Binding-site contacts:
Ligand atom C8 contacts residue ASN315 of chain 1.E at 3.5 Å.
Ligand atom C1 contacts residue VAL314 of chain 1.E at 4.4 Å (hydrophobic).
Ligand atom O5 contacts residue VAL314 of chain 1.E at 3.8 Å.
Ligand atom C5 contacts residue ASN315 of chain 1.E at 3.7 Å.
Ligand atom O7 contacts residue ASN315 of chain 1.E at 4.2 Å.
Ligand atom C6 contacts residue THR313 of chain 1.E at 4.5 Å.
Ligand atom C2 contacts residue ASN315 of chain 1.E at 2.5 Å.
Ligand atom O5 contacts residue ASN315 of chain 1.E at 2.4 Å (h-bond).
Ligand atom C7 contacts residue ASN315 of chain 1.E at 3.3 Å.
Ligand atom C6 contacts residue ASN315 of chain 1.E at 4.5 Å.
Ligand atom C3 contacts residue ASN315 of chain 1.E at 3.8 Å.
Ligand atom C4 contacts residue ASN315 of chain 1.E at 4.3 Å.
Ligand atom C8 contacts residue ILE281 of chain 1.E at 4.5 Å (hydrophobic).
Ligand atom C1 contacts residue ASN315 of chain 1.E at 1.4 Å.
Ligand atom N2 contacts residue ASN315 of chain 1.E at 2.8 Å (h-bond).
Ligand atom O5 contacts residue THR313 of chain 1.E at 4.3 Å.

A protein and the small-molecule ligand that binds it are described below.
Small molecule (SMILES): CC(=O)N[C@@H]1[C@@H](O)[C@H](O)[C@@H](CO)O[C@H]1O

Sequence of chain 1.E:
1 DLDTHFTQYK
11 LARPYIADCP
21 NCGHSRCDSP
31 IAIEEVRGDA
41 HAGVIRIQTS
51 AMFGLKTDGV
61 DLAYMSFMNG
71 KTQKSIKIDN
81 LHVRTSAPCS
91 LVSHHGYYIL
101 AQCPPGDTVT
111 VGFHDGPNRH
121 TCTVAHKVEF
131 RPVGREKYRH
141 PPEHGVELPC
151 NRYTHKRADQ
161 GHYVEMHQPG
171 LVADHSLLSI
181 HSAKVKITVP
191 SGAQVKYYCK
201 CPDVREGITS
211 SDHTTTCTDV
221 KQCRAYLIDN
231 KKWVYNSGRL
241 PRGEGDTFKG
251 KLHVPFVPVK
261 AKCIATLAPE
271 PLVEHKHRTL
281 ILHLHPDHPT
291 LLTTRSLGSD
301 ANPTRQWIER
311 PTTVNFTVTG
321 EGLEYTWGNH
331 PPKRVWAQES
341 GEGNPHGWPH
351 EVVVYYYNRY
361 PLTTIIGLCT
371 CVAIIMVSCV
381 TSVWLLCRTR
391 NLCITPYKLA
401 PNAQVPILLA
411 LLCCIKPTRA